A small-molecule ligand and the protein it binds are described below.
Small molecule (SMILES): C[C@@H]1CNc2nc(N)[nH]c(=O)c2N1

Binding-site contacts:
Ligand atom C9 contacts residue TYR89 of chain 1.A at 3.5 Å (hydrophobic).
Ligand atom N13 contacts residue LEU98 of chain 1.A at 3.7 Å.
Ligand atom O12 contacts residue HIS138 of chain 1.A at 3.2 Å.
Ligand atom N10 contacts residue SER91 of chain 1.A at 2.8 Å (h-bond).
Ligand atom C6 contacts residue MET140 of chain 1.A at 3.6 Å (hydrophobic).
Ligand atom N2 contacts residue ASN143 of chain 1.A at 2.9 Å (h-bond).
Ligand atom N13 contacts residue ILE93 of chain 1.A at 2.8 Å (h-bond).
Ligand atom C5 contacts residue SER91 of chain 1.A at 3.9 Å.
Ligand atom O12 contacts residue MET140 of chain 1.A at 3.6 Å.
Ligand atom N4 contacts residue LEU92 of chain 1.A at 3.7 Å.
Ligand atom N13 contacts residue LEU92 of chain 1.A at 3.6 Å.
Ligand atom C3 contacts residue ILE93 of chain 1.A at 3.8 Å (hydrophobic).
Ligand atom C3 contacts residue ASN143 of chain 1.A at 3.8 Å.
Ligand atom N4 contacts residue ILE93 of chain 1.A at 3.0 Å (h-bond).
Ligand atom O12 contacts residue ASP145 of chain 1.A at 3.0 Å (salt-bridge).
Ligand atom N10 contacts residue PHE144 of chain 1.A at 3.7 Å.
Ligand atom C5 contacts residue PHE144 of chain 1.A at 3.9 Å (hydrophobic).
Ligand atom O12 contacts residue PHE144 of chain 1.A at 3.6 Å.
Ligand atom C9 contacts residue PHE144 of chain 1.A at 3.9 Å (hydrophobic).
Ligand atom N13 contacts residue ASP141 of chain 1.A at 2.9 Å (salt-bridge).
Ligand atom C1 contacts residue MET140 of chain 1.A at 3.5 Å (hydrophobic).
Ligand atom C9 contacts residue SER91 of chain 1.A at 3.3 Å.
Ligand atom N13 contacts residue GLU142 of chain 1.A at 3.8 Å.
Ligand atom C3 contacts residue ASP141 of chain 1.A at 3.4 Å.
Ligand atom C1 contacts residue PHE144 of chain 1.A at 3.7 Å (hydrophobic).
Ligand atom C3 contacts residue LEU92 of chain 1.A at 3.6 Å (hydrophobic).
Ligand atom C5 contacts residue MET140 of chain 1.A at 3.7 Å (hydrophobic).
Ligand atom N2 contacts residue ASP141 of chain 1.A at 3.1 Å (salt-bridge).
Ligand atom N4 contacts residue MET140 of chain 1.A at 3.9 Å.
Ligand atom C5 contacts residue ILE93 of chain 1.A at 3.9 Å (hydrophobic).
Ligand atom N7 contacts residue ASN107 of chain 1.A at 3.6 Å.
Ligand atom N7 contacts residue PHE144 of chain 1.A at 3.7 Å.
Ligand atom C6 contacts residue PHE144 of chain 1.A at 3.8 Å (hydrophobic).
Ligand atom O12 contacts residue ASN143 of chain 1.A at 3.2 Å (h-bond).
Ligand atom C1 contacts residue ASN143 of chain 1.A at 3.3 Å.
Ligand atom N10 contacts residue ILE93 of chain 1.A at 3.9 Å.
Ligand atom N2 contacts residue MET140 of chain 1.A at 3.6 Å.
Ligand atom C9 contacts residue SER86 of chain 1.A at 3.9 Å.
Ligand atom C8 contacts residue ASN107 of chain 1.A at 3.1 Å.
Ligand atom C11 contacts residue ASN107 of chain 1.A at 3.4 Å.

Sequence of chain 1.A:
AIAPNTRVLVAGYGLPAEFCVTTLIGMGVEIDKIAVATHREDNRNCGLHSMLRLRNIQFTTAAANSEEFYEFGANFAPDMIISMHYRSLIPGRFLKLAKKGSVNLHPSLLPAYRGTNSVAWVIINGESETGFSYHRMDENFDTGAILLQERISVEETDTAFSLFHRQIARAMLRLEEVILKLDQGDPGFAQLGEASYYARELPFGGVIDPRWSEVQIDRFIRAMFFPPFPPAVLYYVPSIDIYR